Sequence of chain 1.F:
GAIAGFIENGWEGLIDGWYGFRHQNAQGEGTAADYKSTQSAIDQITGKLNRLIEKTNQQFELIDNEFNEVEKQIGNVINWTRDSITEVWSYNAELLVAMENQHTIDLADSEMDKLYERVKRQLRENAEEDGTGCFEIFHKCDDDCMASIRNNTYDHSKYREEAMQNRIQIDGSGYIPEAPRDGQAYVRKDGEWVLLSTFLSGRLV

Binding-site contacts:
Ligand atom O5 contacts residue THR156 of chain 1.F at 4.0 Å.
Ligand atom C3 contacts residue ASN154 of chain 1.F at 3.8 Å.
Ligand atom C7 contacts residue ASN154 of chain 1.F at 3.0 Å.
Ligand atom C5 contacts residue ASP147 of chain 1.F at 4.3 Å.
Ligand atom O7 contacts residue ASN154 of chain 1.F at 2.7 Å (h-bond).
Ligand atom O6 contacts residue ALA150 of chain 1.F at 3.2 Å.
Ligand atom C4 contacts residue ASN154 of chain 1.F at 4.2 Å.
Ligand atom C4 contacts residue ASP147 of chain 1.F at 4.5 Å.
Ligand atom C6 contacts residue SER151 of chain 1.F at 4.2 Å.
Ligand atom C6 contacts residue ALA150 of chain 1.F at 3.9 Å (hydrophobic).
Ligand atom O5 contacts residue SER151 of chain 1.F at 4.3 Å.
Ligand atom O5 contacts residue ALA150 of chain 1.F at 4.0 Å.
Ligand atom C2 contacts residue ASN154 of chain 1.F at 2.5 Å.
Ligand atom C1 contacts residue ASN154 of chain 1.F at 1.4 Å.
Ligand atom O4 contacts residue ASP147 of chain 1.F at 3.8 Å.
Ligand atom C5 contacts residue ASN154 of chain 1.F at 3.6 Å.
Ligand atom N2 contacts residue THR156 of chain 1.F at 4.2 Å.
Ligand atom C8 contacts residue ASN154 of chain 1.F at 4.3 Å.
Ligand atom C6 contacts residue ASP147 of chain 1.F at 3.2 Å.
Ligand atom C1 contacts residue THR156 of chain 1.F at 3.6 Å.
Ligand atom O5 contacts residue ASN154 of chain 1.F at 2.4 Å (h-bond).
Ligand atom C5 contacts residue THR156 of chain 1.F at 4.3 Å.
Ligand atom O6 contacts residue ASP147 of chain 1.F at 3.5 Å (salt-bridge).
Ligand atom N2 contacts residue ASN154 of chain 1.F at 3.0 Å (h-bond).

The protein below binds the small molecule below.
Small molecule (SMILES): CC(=O)N[C@@H]1[C@@H](O)[C@H](O)[C@@H](CO)O[C@H]1O